Sequence of chain 1.D:
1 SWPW

Binding-site contacts:
Ligand atom CA contacts residue PRO3 of chain 1.D at 1.7 Å (hydrophobic).
Ligand atom N contacts residue PRO3 of chain 1.D at 0.8 Å.
Ligand atom C contacts residue TRP4 of chain 1.D at 1.8 Å (hydrophobic).
Ligand atom CG2 contacts residue PRO3 of chain 1.D at 2.3 Å (hydrophobic).
Ligand atom CB contacts residue SER1 of chain 1.D at 1.5 Å.
Ligand atom CA contacts residue SER1 of chain 1.D at 1.6 Å.
Ligand atom CA contacts residue TRP2 of chain 1.D at 0.9 Å (hydrophobic).
Ligand atom N contacts residue TRP4 of chain 1.D at 1.2 Å (h-bond).
Ligand atom CG contacts residue TRP4 of chain 1.D at 0.5 Å (hydrophobic).
Ligand atom CB contacts residue TRP2 of chain 1.D at 2.0 Å (hydrophobic).
Ligand atom O contacts residue TRP2 of chain 1.D at 1.7 Å (h-bond).
Ligand atom CA contacts residue SER1 of chain 1.D at 1.1 Å.
Ligand atom CA contacts residue PRO3 of chain 1.D at 1.0 Å (hydrophobic).
Ligand atom CD2 contacts residue TRP4 of chain 1.D at 0.7 Å (hydrophobic).
Ligand atom N contacts residue TRP2 of chain 1.D at 0.7 Å.
Ligand atom N contacts residue SER1 of chain 1.D at 2.3 Å (h-bond).
Ligand atom O contacts residue TRP2 of chain 1.D at 2.2 Å.
Ligand atom CA contacts residue TRP2 of chain 1.D at 0.8 Å (hydrophobic).
Ligand atom CB contacts residue TRP4 of chain 1.D at 1.0 Å (hydrophobic).
Ligand atom N contacts residue PRO3 of chain 1.D at 1.8 Å (h-bond).
Ligand atom OH contacts residue TRP4 of chain 1.D at 1.0 Å.
Ligand atom N contacts residue SER1 of chain 1.D at 1.0 Å.
Ligand atom CE1 contacts residue TRP4 of chain 1.D at 0.4 Å (hydrophobic).
Ligand atom C contacts residue TRP2 of chain 1.D at 0.9 Å (hydrophobic).
Ligand atom C contacts residue SER1 of chain 1.D at 0.9 Å.
Ligand atom C contacts residue PRO3 of chain 1.D at 2.2 Å (hydrophobic).
Ligand atom CD1 contacts residue TRP4 of chain 1.D at 0.5 Å (hydrophobic).
Ligand atom C contacts residue TRP2 of chain 1.D at 1.9 Å (hydrophobic).
Ligand atom CA contacts residue TRP4 of chain 1.D at 1.1 Å (hydrophobic).
Ligand atom O contacts residue GLY68 of chain 1.C at 1.9 Å (h-bond).
Ligand atom C contacts residue PRO3 of chain 1.D at 1.3 Å (hydrophobic).
Ligand atom CG1 contacts residue PRO3 of chain 1.D at 1.2 Å (hydrophobic).
Ligand atom N contacts residue TRP2 of chain 1.D at 1.8 Å (h-bond).
Ligand atom O contacts residue SER1 of chain 1.D at 1.0 Å (h-bond).
Ligand atom CB contacts residue PRO3 of chain 1.D at 1.0 Å (hydrophobic).
Ligand atom OXT contacts residue TRP4 of chain 1.D at 1.5 Å (h-bond).
Ligand atom C contacts residue SER1 of chain 1.D at 2.2 Å.
Ligand atom CZ contacts residue TRP4 of chain 1.D at 0.6 Å (hydrophobic).
Ligand atom O contacts residue PRO3 of chain 1.D at 1.3 Å (h-bond).
Ligand atom CE2 contacts residue TRP4 of chain 1.D at 0.9 Å (hydrophobic).

Sequence of chain 1.B:
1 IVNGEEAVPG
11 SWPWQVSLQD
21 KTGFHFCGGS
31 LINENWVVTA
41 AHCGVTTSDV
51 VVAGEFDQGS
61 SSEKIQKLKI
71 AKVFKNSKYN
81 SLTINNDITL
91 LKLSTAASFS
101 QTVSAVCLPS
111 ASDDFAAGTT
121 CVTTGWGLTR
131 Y

The small molecule below binds the protein below.
Small molecule (SMILES): CC(C)[C@H](NC(=O)CNC(=O)[C@@H]1CCCN1C(=O)[C@@H](N)[C@@H](C)O)C(=O)N[C@@H](Cc1ccc(O)cc1)C(=O)O

Sequence of chain 1.C:
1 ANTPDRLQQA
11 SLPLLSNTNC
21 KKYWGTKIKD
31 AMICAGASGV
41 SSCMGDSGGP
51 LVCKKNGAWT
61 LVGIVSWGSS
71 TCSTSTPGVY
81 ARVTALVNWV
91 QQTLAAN